Sequence of chain 2.A:
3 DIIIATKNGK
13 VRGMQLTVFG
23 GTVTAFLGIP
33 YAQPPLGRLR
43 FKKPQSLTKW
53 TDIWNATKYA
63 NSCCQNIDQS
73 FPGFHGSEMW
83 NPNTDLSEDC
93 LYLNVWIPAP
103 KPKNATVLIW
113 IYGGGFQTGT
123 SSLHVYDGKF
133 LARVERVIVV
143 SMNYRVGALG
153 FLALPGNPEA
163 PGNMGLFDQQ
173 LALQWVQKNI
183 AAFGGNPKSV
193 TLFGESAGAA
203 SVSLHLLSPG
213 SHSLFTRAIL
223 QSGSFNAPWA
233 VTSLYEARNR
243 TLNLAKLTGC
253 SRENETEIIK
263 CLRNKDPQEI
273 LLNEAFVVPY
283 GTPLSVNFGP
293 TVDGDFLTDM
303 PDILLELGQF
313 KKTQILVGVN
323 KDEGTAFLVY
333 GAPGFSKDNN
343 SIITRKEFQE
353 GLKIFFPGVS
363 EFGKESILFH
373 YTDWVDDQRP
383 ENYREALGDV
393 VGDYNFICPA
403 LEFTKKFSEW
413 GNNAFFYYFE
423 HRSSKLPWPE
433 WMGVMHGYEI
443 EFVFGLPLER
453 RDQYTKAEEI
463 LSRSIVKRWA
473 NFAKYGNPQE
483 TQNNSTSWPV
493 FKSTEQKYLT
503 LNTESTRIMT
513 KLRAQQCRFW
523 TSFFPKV

Binding-site contacts:
Ligand atom C1 contacts residue LEU286 of chain 2.A at 3.6 Å (hydrophobic).
Ligand atom C2 contacts residue LEU286 of chain 2.A at 3.7 Å (hydrophobic).
Ligand atom N contacts residue HIS438 of chain 2.A at 2.9 Å (h-bond).
Ligand atom C1 contacts residue PHE398 of chain 2.A at 3.6 Å (hydrophobic).
Ligand atom P contacts residue GLY116 of chain 2.A at 4.3 Å.
Ligand atom N contacts residue PHE398 of chain 2.A at 4.4 Å.
Ligand atom C3 contacts residue GLY117 of chain 2.A at 4.1 Å.
Ligand atom C3 contacts residue PHE329 of chain 2.A at 4.2 Å (hydrophobic).
Ligand atom O2 contacts residue GLY117 of chain 2.A at 2.6 Å (h-bond).
Ligand atom O2 contacts residue ALA199 of chain 2.A at 2.9 Å (h-bond).
Ligand atom C3 contacts residue HIS438 of chain 2.A at 4.0 Å.
Ligand atom O3 contacts residue PHE398 of chain 2.A at 4.1 Å.
Ligand atom O3 contacts residue GLY117 of chain 2.A at 4.0 Å.
Ligand atom C2 contacts residue TRP231 of chain 2.A at 3.7 Å (hydrophobic).
Ligand atom N contacts residue PHE329 of chain 2.A at 4.2 Å.
Ligand atom C1 contacts residue SER198 of chain 2.A at 3.5 Å.
Ligand atom P contacts residue HIS438 of chain 2.A at 3.8 Å.
Ligand atom N contacts residue SER198 of chain 2.A at 2.5 Å (h-bond).
Ligand atom O3 contacts residue ALA199 of chain 2.A at 3.9 Å.
Ligand atom O2 contacts residue SER198 of chain 2.A at 2.6 Å (h-bond).
Ligand atom C2 contacts residue GLY117 of chain 2.A at 3.8 Å.
Ligand atom O3 contacts residue SER198 of chain 2.A at 2.6 Å (h-bond).
Ligand atom C1 contacts residue TRP231 of chain 2.A at 3.8 Å (hydrophobic).
Ligand atom C3 contacts residue SER198 of chain 2.A at 3.9 Å.
Ligand atom C3 contacts residue GLY116 of chain 2.A at 4.4 Å.
Ligand atom O2 contacts residue GLY116 of chain 2.A at 3.0 Å (h-bond).
Ligand atom O2 contacts residue GLY115 of chain 2.A at 4.0 Å.
Ligand atom P contacts residue GLY117 of chain 2.A at 3.8 Å.
Ligand atom P contacts residue SER198 of chain 2.A at 1.6 Å.
Ligand atom P contacts residue ALA199 of chain 2.A at 3.5 Å.
Ligand atom O3 contacts residue TRP231 of chain 2.A at 3.8 Å.
Ligand atom C2 contacts residue VAL288 of chain 2.A at 3.9 Å (hydrophobic).

A small-molecule ligand and the protein it binds are described below.
Small molecule (SMILES): CCO[P](=O)(O)NC